Binding-site contacts:
Ligand atom O5 contacts residue HIS170 of chain 1.A at 3.9 Å.
Ligand atom C4 contacts residue ASN239 of chain 1.A at 4.2 Å.
Ligand atom C2 contacts residue ASN239 of chain 1.A at 2.5 Å.
Ligand atom O5 contacts residue ASN239 of chain 1.A at 2.3 Å (h-bond).
Ligand atom C7 contacts residue ASN239 of chain 1.A at 3.6 Å.
Ligand atom N2 contacts residue ASN239 of chain 1.A at 2.9 Å (h-bond).
Ligand atom C8 contacts residue ASN239 of chain 1.A at 3.9 Å.
Ligand atom C5 contacts residue ASN239 of chain 1.A at 3.7 Å.
Ligand atom C1 contacts residue HIS170 of chain 1.A at 4.0 Å.
Ligand atom C1 contacts residue ASN239 of chain 1.A at 1.4 Å.
Ligand atom O7 contacts residue ASN239 of chain 1.A at 4.1 Å.
Ligand atom C3 contacts residue ASN239 of chain 1.A at 3.8 Å.

Sequence of chain 1.A:
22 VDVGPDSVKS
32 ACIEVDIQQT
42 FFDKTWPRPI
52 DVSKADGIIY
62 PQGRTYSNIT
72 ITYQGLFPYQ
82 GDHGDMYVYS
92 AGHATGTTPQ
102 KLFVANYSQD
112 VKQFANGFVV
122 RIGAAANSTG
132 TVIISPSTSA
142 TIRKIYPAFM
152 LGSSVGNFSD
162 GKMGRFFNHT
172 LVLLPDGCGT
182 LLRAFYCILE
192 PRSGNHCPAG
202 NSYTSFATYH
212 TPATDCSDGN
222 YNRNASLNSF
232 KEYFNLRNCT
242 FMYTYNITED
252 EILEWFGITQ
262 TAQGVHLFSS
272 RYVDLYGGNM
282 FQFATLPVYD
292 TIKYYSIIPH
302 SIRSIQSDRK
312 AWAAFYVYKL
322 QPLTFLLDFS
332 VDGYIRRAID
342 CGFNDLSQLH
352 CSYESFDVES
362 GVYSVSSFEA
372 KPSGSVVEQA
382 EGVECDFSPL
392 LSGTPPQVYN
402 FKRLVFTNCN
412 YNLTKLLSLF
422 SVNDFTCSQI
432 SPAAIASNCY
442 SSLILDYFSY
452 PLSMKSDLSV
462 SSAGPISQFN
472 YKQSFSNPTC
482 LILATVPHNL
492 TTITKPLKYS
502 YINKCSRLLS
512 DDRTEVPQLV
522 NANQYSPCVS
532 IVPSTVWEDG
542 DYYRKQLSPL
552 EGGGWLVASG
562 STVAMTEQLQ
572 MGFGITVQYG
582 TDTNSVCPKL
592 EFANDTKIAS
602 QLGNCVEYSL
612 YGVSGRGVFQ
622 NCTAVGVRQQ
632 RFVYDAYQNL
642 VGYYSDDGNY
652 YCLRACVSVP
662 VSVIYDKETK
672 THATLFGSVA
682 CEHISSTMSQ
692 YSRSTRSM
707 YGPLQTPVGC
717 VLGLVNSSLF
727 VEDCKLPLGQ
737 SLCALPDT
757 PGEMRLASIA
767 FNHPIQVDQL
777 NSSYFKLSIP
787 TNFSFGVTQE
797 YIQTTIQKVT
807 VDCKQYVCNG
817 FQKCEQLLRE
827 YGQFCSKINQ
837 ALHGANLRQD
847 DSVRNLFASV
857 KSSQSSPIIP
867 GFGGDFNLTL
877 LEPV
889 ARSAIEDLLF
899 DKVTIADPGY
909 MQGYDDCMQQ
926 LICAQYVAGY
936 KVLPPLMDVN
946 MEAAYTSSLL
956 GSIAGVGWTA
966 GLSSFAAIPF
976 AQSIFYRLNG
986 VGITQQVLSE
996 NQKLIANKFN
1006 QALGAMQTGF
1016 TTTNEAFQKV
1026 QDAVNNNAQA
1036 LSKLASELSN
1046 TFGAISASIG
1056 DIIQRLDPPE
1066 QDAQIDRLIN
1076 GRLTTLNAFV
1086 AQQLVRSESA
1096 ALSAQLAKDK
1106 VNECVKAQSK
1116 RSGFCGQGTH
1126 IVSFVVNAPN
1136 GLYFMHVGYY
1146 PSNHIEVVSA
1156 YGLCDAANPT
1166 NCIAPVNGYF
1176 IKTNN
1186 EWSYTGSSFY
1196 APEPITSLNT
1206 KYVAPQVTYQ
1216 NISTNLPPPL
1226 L

This protein binds this small molecule.
Small molecule (SMILES): CC(=O)N[C@@H]1[C@@H](O)[C@H](O)[C@@H](CO)O[C@H]1O